Binding-site contacts:
Ligand atom CE3 contacts residue ASN61 of chain 1.A at 3.3 Å.
Ligand atom CB contacts residue GLU101 of chain 1.A at 3.4 Å.
Ligand atom OD1 contacts residue LYS35 of chain 1.C at 3.3 Å (salt-bridge).
Ligand atom CE2 contacts residue ASN61 of chain 1.A at 3.5 Å.
Ligand atom CZ2 contacts residue ILE59 of chain 1.A at 3.7 Å (hydrophobic).
Ligand atom OG1 contacts residue PRO112 of chain 1.A at 3.6 Å.
Ligand atom CZ2 contacts residue GLY52 of chain 1.A at 3.6 Å.
Ligand atom CG2 contacts residue GLU101 of chain 1.A at 3.5 Å.
Ligand atom NE1 contacts residue LYS111 of chain 1.A at 3.4 Å (salt-bridge).
Ligand atom ND2 contacts residue GLY95 of chain 1.C at 3.0 Å (h-bond).
Ligand atom CE1 contacts residue GLN96 of chain 1.C at 3.5 Å.
Ligand atom CG contacts residue GLY95 of chain 1.C at 3.6 Å.
Ligand atom CD2 contacts residue ASN61 of chain 1.A at 3.3 Å.
Ligand atom CD1 contacts residue GLN96 of chain 1.C at 3.6 Å.
Ligand atom CE1 contacts residue SER97 of chain 1.C at 3.4 Å.
Ligand atom CG2 contacts residue THR33 of chain 1.A at 3.2 Å.
Ligand atom CB contacts residue SER97 of chain 1.C at 3.6 Å.
Ligand atom NE1 contacts residue ASN61 of chain 1.A at 3.5 Å.
Ligand atom CG2 contacts residue ILE54 of chain 1.A at 3.4 Å (hydrophobic).
Ligand atom CE3 contacts residue LYS111 of chain 1.A at 3.6 Å.
Ligand atom N contacts residue SER97 of chain 1.C at 3.3 Å (h-bond).
Ligand atom CG contacts residue GLN96 of chain 1.C at 3.6 Å.
Ligand atom NE1 contacts residue THR60 of chain 1.A at 3.6 Å.
Ligand atom NE1 contacts residue GLY110 of chain 1.A at 3.6 Å.
Ligand atom CB contacts residue ASN61 of chain 1.A at 3.5 Å.
Ligand atom OD1 contacts residue GLN96 of chain 1.C at 3.2 Å.
Ligand atom CB contacts residue THR33 of chain 1.A at 3.6 Å.
Ligand atom CZ contacts residue SER99 of chain 1.C at 3.7 Å.
Ligand atom CZ2 contacts residue VAL53 of chain 1.A at 3.5 Å (hydrophobic).
Ligand atom ND2 contacts residue TYR94 of chain 1.C at 2.8 Å (h-bond).
Ligand atom OG1 contacts residue GLU101 of chain 1.A at 2.8 Å (salt-bridge).
Ligand atom CD1 contacts residue ASN61 of chain 1.A at 3.5 Å.
Ligand atom CD1 contacts residue TYR94 of chain 1.C at 3.5 Å (hydrophobic).
Ligand atom CG contacts residue ASN61 of chain 1.A at 3.5 Å.
Ligand atom OD1 contacts residue SER97 of chain 1.C at 3.2 Å (h-bond).
Ligand atom NE1 contacts residue LEU109 of chain 1.A at 3.4 Å (h-bond).
Ligand atom O contacts residue SER97 of chain 1.C at 3.5 Å (h-bond).
Ligand atom NE1 contacts residue ILE59 of chain 1.A at 3.2 Å (h-bond).
Ligand atom CE2 contacts residue LYS111 of chain 1.A at 3.7 Å.
Ligand atom ND2 contacts residue GLN96 of chain 1.C at 3.5 Å (h-bond).

Sequence of chain 1.C:
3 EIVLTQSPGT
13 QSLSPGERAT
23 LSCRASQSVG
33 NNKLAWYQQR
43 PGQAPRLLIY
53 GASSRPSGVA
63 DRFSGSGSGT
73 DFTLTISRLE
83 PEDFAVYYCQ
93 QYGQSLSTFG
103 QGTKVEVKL

The protein below binds the small molecule below.
Small molecule (SMILES): CCC[C@H](NC(=O)[C@H](CC1=c2ccccc2=NC1)NC(=O)[C@H](CC(C)C)NC(=O)[C@H](CCC(N)=O)NC(=O)[C@H](C)NC(=O)[C@@H](NC(=O)[C@@H](NC(=O)[C@H](CC(=O)O)NC(=O)[C@H](Cc1ccccc1)NC(=O)[C@H](CC1=CN=C2C=CC=CC12)NC(=O)[C@H](CC(N)=O)NC(=O)[C@@H]1CCCN1C(=O)[C@@H](N)CC(=O)O)[C@@H](C)CC)[C@@H](C)O)C(=O)N[C@@H](Cc1ccccc1)C(=O)N[C@@H](CO)C(=O)N[C@@H](CCC(N)=O)C(=O)N[C@@H](C)C(=O)N[C@@H](C)C=O

Sequence of chain 1.A:
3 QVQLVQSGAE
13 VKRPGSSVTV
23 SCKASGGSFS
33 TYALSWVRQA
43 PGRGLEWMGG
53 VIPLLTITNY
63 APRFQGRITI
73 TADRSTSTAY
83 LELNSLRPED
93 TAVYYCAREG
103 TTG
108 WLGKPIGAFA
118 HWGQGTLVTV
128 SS